Binding-site contacts:
Ligand atom OP1 contacts residue PHE277 of chain 30.A at 4.1 Å.
Ligand atom O3' contacts residue DC1 of chain 44.F at 1.1 Å (h-bond).
Ligand atom C2' contacts residue PHE277 of chain 30.A at 2.8 Å (hydrophobic).
Ligand atom O3' contacts residue PHE277 of chain 30.A at 4.1 Å.
Ligand atom OP2 contacts residue DC1 of chain 44.F at 1.0 Å.
Ligand atom OP1 contacts residue ARG10 of chain 30.A at 3.8 Å.
Ligand atom P contacts residue DC1 of chain 44.F at 1.1 Å.
Ligand atom C2' contacts residue DC1 of chain 44.F at 1.2 Å.
Ligand atom O5' contacts residue DC1 of chain 44.F at 1.2 Å (h-bond).
Ligand atom C5' contacts residue DC1 of chain 44.F at 1.4 Å.
Ligand atom OP1 contacts residue DC1 of chain 44.F at 0.4 Å (h-bond).
Ligand atom C1' contacts residue PHE277 of chain 30.A at 3.9 Å (hydrophobic).
Ligand atom C4' contacts residue DC1 of chain 44.F at 1.2 Å.
Ligand atom C3' contacts residue DC1 of chain 44.F at 0.8 Å.
Ligand atom O4' contacts residue DC1 of chain 44.F at 0.3 Å (h-bond).
Ligand atom C1' contacts residue DC1 of chain 44.F at 1.3 Å.
Ligand atom C3' contacts residue PHE277 of chain 30.A at 3.6 Å (hydrophobic).

Sequence of chain 30.A:
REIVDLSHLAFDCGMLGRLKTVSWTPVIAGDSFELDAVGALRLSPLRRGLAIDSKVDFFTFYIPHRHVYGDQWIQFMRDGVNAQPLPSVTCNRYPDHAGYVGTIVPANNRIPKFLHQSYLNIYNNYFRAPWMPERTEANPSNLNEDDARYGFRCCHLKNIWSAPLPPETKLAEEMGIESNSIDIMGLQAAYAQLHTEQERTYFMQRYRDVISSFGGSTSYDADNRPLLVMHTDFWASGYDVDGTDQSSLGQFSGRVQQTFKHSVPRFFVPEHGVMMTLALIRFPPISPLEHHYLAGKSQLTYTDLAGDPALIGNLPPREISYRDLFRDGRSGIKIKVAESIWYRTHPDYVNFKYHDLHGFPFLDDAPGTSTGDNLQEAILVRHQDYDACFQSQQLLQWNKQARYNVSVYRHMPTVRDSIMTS

This protein binds this small molecule.
Small molecule (SMILES): Nc1ccn([C@H]2C[C@H](O)[C@@H](COP(=O)(O)O)O2)c(=O)n1